A small-molecule ligand and the protein it binds are described below.
Small molecule (SMILES): O=P(O)(O)OC[C@@H](O)[C@@H](O)c1cnc[nH]1

Binding-site contacts:
Ligand atom O2 contacts residue HIS72 of chain 18.A at 3.5 Å (h-bond).
Ligand atom C6 contacts residue GLU171 of chain 5.A at 3.8 Å.
Ligand atom O3 contacts residue LYS199 of chain 12.A at 3.6 Å.
Ligand atom O2 contacts residue MN1 of chain 18.B at 2.3 Å.
Ligand atom P contacts residue LYS175 of chain 5.A at 3.6 Å.
Ligand atom OP6 contacts residue ARG97 of chain 12.A at 2.8 Å (salt-bridge).
Ligand atom OP1 contacts residue GLU171 of chain 5.A at 3.2 Å (salt-bridge).
Ligand atom C5 contacts residue MN1 of chain 18.C at 3.0 Å.
Ligand atom P contacts residue SER197 of chain 12.A at 3.7 Å.
Ligand atom P contacts residue ARG97 of chain 12.A at 3.6 Å.
Ligand atom OP5 contacts residue LYS175 of chain 5.A at 2.6 Å (salt-bridge).
Ligand atom C2 contacts residue GLU171 of chain 5.A at 3.5 Å.
Ligand atom N2 contacts residue HIS72 of chain 18.A at 3.2 Å (h-bond).
Ligand atom C6 contacts residue HIS71 of chain 18.A at 3.3 Å.
Ligand atom OP5 contacts residue ARG97 of chain 12.A at 2.7 Å (salt-bridge).
Ligand atom C4 contacts residue MN1 of chain 18.B at 3.3 Å.
Ligand atom C6 contacts residue MN1 of chain 18.B at 3.0 Å.
Ligand atom OP6 contacts residue SER197 of chain 12.A at 2.7 Å (h-bond).
Ligand atom C5 contacts residue GLU75 of chain 18.A at 3.2 Å.
Ligand atom N1 contacts residue HIS168 of chain 5.A at 3.5 Å (h-bond).
Ligand atom O3 contacts residue ARG119 of chain 12.A at 3.8 Å.
Ligand atom N1 contacts residue GLU75 of chain 18.A at 3.2 Å (salt-bridge).
Ligand atom N2 contacts residue MN1 of chain 18.B at 2.3 Å.
Ligand atom OP5 contacts residue ARG119 of chain 12.A at 3.0 Å (salt-bridge).
Ligand atom C6 contacts residue HIS72 of chain 18.A at 3.7 Å.
Ligand atom N2 contacts residue GLU171 of chain 5.A at 3.2 Å (salt-bridge).
Ligand atom O2 contacts residue GLU171 of chain 5.A at 2.5 Å (salt-bridge).
Ligand atom C6 contacts residue MN1 of chain 18.C at 3.3 Å.
Ligand atom C1 contacts residue SER198 of chain 12.A at 3.4 Å.
Ligand atom N2 contacts residue HIS167 of chain 5.A at 3.6 Å.
Ligand atom O2 contacts residue HIS45 of chain 5.A at 3.4 Å (h-bond).
Ligand atom C6 contacts residue HIS167 of chain 5.A at 3.4 Å.
Ligand atom OP4 contacts residue SER197 of chain 12.A at 3.8 Å.
Ligand atom C1 contacts residue GLU171 of chain 5.A at 3.8 Å.
Ligand atom OP1 contacts residue LYS175 of chain 5.A at 3.4 Å (salt-bridge).
Ligand atom C2 contacts residue MN1 of chain 18.B at 3.4 Å.
Ligand atom OP4 contacts residue LYS199 of chain 12.A at 2.7 Å (salt-bridge).
Ligand atom N1 contacts residue MN1 of chain 18.C at 2.2 Å.
Ligand atom N1 contacts residue HIS71 of chain 18.A at 3.0 Å (h-bond).
Ligand atom OP4 contacts residue ARG119 of chain 12.A at 3.1 Å (salt-bridge).

Sequence of chain 5.A:
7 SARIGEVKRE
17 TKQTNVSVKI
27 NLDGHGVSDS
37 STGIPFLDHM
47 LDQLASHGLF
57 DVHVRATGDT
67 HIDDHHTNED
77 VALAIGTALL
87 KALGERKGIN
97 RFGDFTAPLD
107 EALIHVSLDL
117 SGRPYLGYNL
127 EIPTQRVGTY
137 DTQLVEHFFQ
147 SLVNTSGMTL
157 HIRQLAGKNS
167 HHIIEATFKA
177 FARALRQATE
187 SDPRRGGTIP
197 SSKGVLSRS

Sequence of chain 18.A:
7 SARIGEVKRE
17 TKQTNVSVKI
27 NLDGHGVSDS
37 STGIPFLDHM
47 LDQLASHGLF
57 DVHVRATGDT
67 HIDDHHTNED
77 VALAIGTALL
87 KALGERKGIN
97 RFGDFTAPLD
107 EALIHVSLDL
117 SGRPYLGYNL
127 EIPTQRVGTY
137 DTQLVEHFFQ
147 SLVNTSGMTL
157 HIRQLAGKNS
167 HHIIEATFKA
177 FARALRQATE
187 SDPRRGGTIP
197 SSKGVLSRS

Sequence of chain 12.A:
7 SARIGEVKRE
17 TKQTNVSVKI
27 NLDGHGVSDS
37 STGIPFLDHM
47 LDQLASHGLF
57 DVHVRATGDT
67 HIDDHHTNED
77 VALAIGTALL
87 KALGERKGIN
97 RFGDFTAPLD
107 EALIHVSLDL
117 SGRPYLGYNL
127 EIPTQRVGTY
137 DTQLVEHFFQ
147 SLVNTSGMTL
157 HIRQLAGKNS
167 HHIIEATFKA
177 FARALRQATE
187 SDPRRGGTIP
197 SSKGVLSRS